Binding-site contacts:
Ligand atom C3 contacts residue ASN47 of chain 1.A at 4.0 Å.
Ligand atom C5 contacts residue ASN47 of chain 1.A at 4.3 Å.
Ligand atom C8 contacts residue ASN47 of chain 1.A at 3.4 Å.
Ligand atom C8 contacts residue VAL40 of chain 1.A at 3.5 Å (hydrophobic).
Ligand atom C8 contacts residue SER48 of chain 1.A at 4.1 Å.
Ligand atom C1 contacts residue ASN47 of chain 1.A at 2.4 Å.
Ligand atom C8 contacts residue GLU29 of chain 1.A at 3.9 Å.
Ligand atom C2 contacts residue ASN47 of chain 1.A at 3.0 Å.
Ligand atom O7 contacts residue SER48 of chain 1.A at 3.9 Å.
Ligand atom C7 contacts residue SER48 of chain 1.A at 4.5 Å.
Ligand atom C8 contacts residue ASN42 of chain 1.A at 3.9 Å.
Ligand atom C7 contacts residue SER49 of chain 1.A at 3.8 Å.
Ligand atom N2 contacts residue ASN42 of chain 1.A at 4.4 Å.
Ligand atom N2 contacts residue ASN47 of chain 1.A at 2.6 Å (h-bond).
Ligand atom O7 contacts residue ASN47 of chain 1.A at 3.9 Å.
Ligand atom O1 contacts residue ASN47 of chain 1.A at 2.4 Å (h-bond).
Ligand atom C7 contacts residue ASN47 of chain 1.A at 3.2 Å.
Ligand atom O5 contacts residue ASN47 of chain 1.A at 3.6 Å.
Ligand atom C8 contacts residue PHE41 of chain 1.A at 4.2 Å (hydrophobic).
Ligand atom C8 contacts residue SER49 of chain 1.A at 4.0 Å.
Ligand atom O7 contacts residue SER49 of chain 1.A at 3.0 Å (h-bond).

The protein below binds the small molecule below.
Small molecule (SMILES): CC(=O)N[C@@H]1[C@@H](O)[C@H](O)[C@@H](CO)O[C@H]1O

Sequence of chain 1.A:
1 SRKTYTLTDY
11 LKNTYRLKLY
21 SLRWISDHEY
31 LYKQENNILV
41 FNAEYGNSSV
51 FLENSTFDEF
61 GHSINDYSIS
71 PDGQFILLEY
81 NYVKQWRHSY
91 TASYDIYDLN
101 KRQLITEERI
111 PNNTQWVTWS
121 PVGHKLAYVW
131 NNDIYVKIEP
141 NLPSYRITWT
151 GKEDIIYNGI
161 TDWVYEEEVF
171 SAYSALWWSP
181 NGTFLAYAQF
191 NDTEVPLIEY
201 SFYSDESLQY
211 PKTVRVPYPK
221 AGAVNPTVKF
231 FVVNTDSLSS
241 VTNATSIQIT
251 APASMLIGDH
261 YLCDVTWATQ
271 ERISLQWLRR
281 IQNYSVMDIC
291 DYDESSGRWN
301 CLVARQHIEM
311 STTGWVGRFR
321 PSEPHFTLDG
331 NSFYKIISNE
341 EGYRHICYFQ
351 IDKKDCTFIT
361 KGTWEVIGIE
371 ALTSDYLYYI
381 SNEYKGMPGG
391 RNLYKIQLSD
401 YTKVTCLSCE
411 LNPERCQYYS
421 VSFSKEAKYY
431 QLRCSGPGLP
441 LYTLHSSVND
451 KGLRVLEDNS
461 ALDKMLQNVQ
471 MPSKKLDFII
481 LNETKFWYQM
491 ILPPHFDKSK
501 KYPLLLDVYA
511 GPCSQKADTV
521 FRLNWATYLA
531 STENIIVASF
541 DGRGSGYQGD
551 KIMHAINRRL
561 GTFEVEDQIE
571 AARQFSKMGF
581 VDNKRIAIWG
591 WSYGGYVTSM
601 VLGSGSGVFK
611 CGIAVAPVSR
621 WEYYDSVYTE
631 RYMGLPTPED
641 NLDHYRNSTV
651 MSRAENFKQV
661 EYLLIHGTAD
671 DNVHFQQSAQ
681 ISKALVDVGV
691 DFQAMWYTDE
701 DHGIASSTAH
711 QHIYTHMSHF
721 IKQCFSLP